A small-molecule ligand and the protein it binds are described below.
Small molecule (SMILES): Nc1c[nH]c(=O)[nH]c1=O

Sequence of chain 1.B:
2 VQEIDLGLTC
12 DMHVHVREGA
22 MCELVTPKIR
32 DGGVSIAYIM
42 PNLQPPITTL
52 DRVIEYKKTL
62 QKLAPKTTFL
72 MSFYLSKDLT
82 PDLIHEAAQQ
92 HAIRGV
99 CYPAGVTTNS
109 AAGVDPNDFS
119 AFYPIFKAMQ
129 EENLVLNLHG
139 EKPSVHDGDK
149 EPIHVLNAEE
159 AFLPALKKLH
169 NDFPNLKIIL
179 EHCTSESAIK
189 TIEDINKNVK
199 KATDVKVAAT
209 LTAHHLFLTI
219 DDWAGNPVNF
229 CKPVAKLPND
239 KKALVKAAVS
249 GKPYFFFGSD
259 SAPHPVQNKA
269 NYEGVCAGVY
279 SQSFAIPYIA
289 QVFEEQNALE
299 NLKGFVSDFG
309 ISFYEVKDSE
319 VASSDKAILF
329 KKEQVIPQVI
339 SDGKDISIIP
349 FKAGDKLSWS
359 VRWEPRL

Binding-site contacts:
Ligand atom C4 contacts residue THR106 of chain 1.B at 3.8 Å.
Ligand atom O4 contacts residue HIS16 of chain 1.B at 3.6 Å.
Ligand atom O2 contacts residue ZN1 of chain 1.I at 2.6 Å.
Ligand atom N3 contacts residue THR105 of chain 1.B at 3.8 Å.
Ligand atom O4 contacts residue ASN43 of chain 1.B at 2.7 Å (h-bond).
Ligand atom N01 contacts residue ALA260 of chain 1.B at 3.5 Å.
Ligand atom C5 contacts residue ALA260 of chain 1.B at 3.7 Å (hydrophobic).
Ligand atom O4 contacts residue ARG18 of chain 1.B at 2.7 Å (salt-bridge).
Ligand atom N1 contacts residue LYS230 of chain 1.B at 3.8 Å.
Ligand atom C6 contacts residue THR105 of chain 1.B at 3.1 Å.
Ligand atom N01 contacts residue ALA275 of chain 1.B at 2.7 Å (h-bond).
Ligand atom C6 contacts residue ALA275 of chain 1.B at 3.8 Å (hydrophobic).
Ligand atom N01 contacts residue THR106 of chain 1.B at 2.9 Å (h-bond).
Ligand atom N01 contacts residue HIS262 of chain 1.B at 3.0 Å (h-bond).
Ligand atom N3 contacts residue HIS16 of chain 1.B at 3.1 Å (h-bond).
Ligand atom C2 contacts residue HIS16 of chain 1.B at 3.7 Å.
Ligand atom O2 contacts residue KCX98 of chain 1.B at 2.9 Å (h-bond).
Ligand atom C5 contacts residue THR106 of chain 1.B at 3.5 Å.
Ligand atom O2 contacts residue ZN1 of chain 1.J at 2.5 Å.
Ligand atom N1 contacts residue THR105 of chain 1.B at 2.9 Å (h-bond).
Ligand atom N3 contacts residue ZN1 of chain 1.I at 3.2 Å.
Ligand atom C2 contacts residue THR105 of chain 1.B at 3.2 Å.
Ligand atom N01 contacts residue ARG18 of chain 1.B at 3.0 Å (salt-bridge).
Ligand atom C2 contacts residue ZN1 of chain 1.I at 3.1 Å.
Ligand atom O4 contacts residue THR106 of chain 1.B at 3.6 Å.
Ligand atom C5 contacts residue ARG18 of chain 1.B at 3.7 Å.
Ligand atom N1 contacts residue ASP258 of chain 1.B at 3.7 Å.
Ligand atom O2 contacts residue THR105 of chain 1.B at 3.7 Å.
Ligand atom C4 contacts residue ARG18 of chain 1.B at 3.7 Å.
Ligand atom C2 contacts residue ZN1 of chain 1.J at 3.6 Å.
Ligand atom C4 contacts residue HIS16 of chain 1.B at 3.7 Å.
Ligand atom O2 contacts residue ASP258 of chain 1.B at 3.5 Å (salt-bridge).
Ligand atom O2 contacts residue HIS137 of chain 1.B at 3.8 Å.
Ligand atom C5 contacts residue THR105 of chain 1.B at 3.7 Å.
Ligand atom C5 contacts residue ALA275 of chain 1.B at 3.7 Å (hydrophobic).
Ligand atom N3 contacts residue KCX98 of chain 1.B at 3.5 Å (h-bond).
Ligand atom C2 contacts residue KCX98 of chain 1.B at 3.6 Å.
Ligand atom N3 contacts residue ASN43 of chain 1.B at 3.4 Å (h-bond).
Ligand atom C2 contacts residue ASP258 of chain 1.B at 3.7 Å.
Ligand atom C4 contacts residue ASN43 of chain 1.B at 3.4 Å.